The small molecule below binds the protein below.
Small molecule (SMILES): CC(=O)N[C@@H]1[C@@H](O)[C@H](O)[C@@H](CO)O[C@H]1O

Sequence of chain 1.F:
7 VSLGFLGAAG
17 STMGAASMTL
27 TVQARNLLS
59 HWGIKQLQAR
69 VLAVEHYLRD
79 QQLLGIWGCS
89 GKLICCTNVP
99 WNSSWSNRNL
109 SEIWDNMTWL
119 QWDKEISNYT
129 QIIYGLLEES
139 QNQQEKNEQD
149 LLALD

Binding-site contacts:
Ligand atom C5 contacts residue ASN100 of chain 1.F at 3.7 Å.
Ligand atom O7 contacts residue ASN100 of chain 1.F at 3.8 Å.
Ligand atom C2 contacts residue ASN100 of chain 1.F at 2.5 Å.
Ligand atom C1 contacts residue ASN100 of chain 1.F at 1.5 Å.
Ligand atom C3 contacts residue ASN100 of chain 1.F at 3.9 Å.
Ligand atom N2 contacts residue ASN100 of chain 1.F at 2.9 Å (h-bond).
Ligand atom C1 contacts residue SER102 of chain 1.F at 3.9 Å.
Ligand atom O5 contacts residue ASN100 of chain 1.F at 2.4 Å (h-bond).
Ligand atom C7 contacts residue ASN100 of chain 1.F at 3.4 Å.
Ligand atom O5 contacts residue TRP103 of chain 1.F at 4.3 Å.
Ligand atom C4 contacts residue ASN100 of chain 1.F at 4.3 Å.
Ligand atom C8 contacts residue ASN100 of chain 1.F at 3.7 Å.